Binding-site contacts:
Ligand atom O7 contacts residue SER168 of chain 1.N at 3.7 Å.
Ligand atom O7 contacts residue THR1 of chain 1.N at 3.4 Å (h-bond).
Ligand atom CA contacts residue THR21 of chain 1.N at 3.3 Å.
Ligand atom O contacts residue ALA49 of chain 1.N at 3.1 Å (h-bond).
Ligand atom C23 contacts residue ARG19 of chain 1.N at 3.1 Å.
Ligand atom C23 contacts residue LYS33 of chain 1.N at 3.6 Å.
Ligand atom C23 contacts residue THR1 of chain 1.N at 2.4 Å.
Ligand atom N contacts residue THR1 of chain 1.N at 3.7 Å.
Ligand atom N contacts residue THR21 of chain 1.N at 2.9 Å (h-bond).
Ligand atom CA contacts residue GLY47 of chain 1.N at 3.3 Å.
Ligand atom N contacts residue GLY47 of chain 1.N at 2.8 Å (h-bond).
Ligand atom O contacts residue THR21 of chain 1.N at 3.0 Å (h-bond).
Ligand atom C25 contacts residue GLY47 of chain 1.N at 3.5 Å.
Ligand atom C27 contacts residue ARG45 of chain 1.N at 3.6 Å.
Ligand atom CB contacts residue ALA49 of chain 1.N at 3.8 Å (hydrophobic).
Ligand atom O contacts residue SER46 of chain 1.N at 3.8 Å.
Ligand atom C contacts residue THR1 of chain 1.N at 1.4 Å.
Ligand atom CA contacts residue THR1 of chain 1.N at 2.4 Å.
Ligand atom C23 contacts residue SER168 of chain 1.N at 3.0 Å.
Ligand atom C27 contacts residue ALA49 of chain 1.N at 3.6 Å (hydrophobic).
Ligand atom CB contacts residue GLY47 of chain 1.N at 3.8 Å.
Ligand atom C25 contacts residue THR1 of chain 1.N at 2.7 Å.
Ligand atom CA contacts residue GLY47 of chain 1.N at 3.8 Å.
Ligand atom C contacts residue THR21 of chain 1.N at 3.6 Å.
Ligand atom C contacts residue LYS33 of chain 1.N at 3.7 Å.
Ligand atom O contacts residue GLY47 of chain 1.N at 3.1 Å (h-bond).
Ligand atom C22 contacts residue THR1 of chain 1.N at 1.5 Å.
Ligand atom C28 contacts residue THR20 of chain 1.N at 3.5 Å.
Ligand atom O7 contacts residue THR21 of chain 1.N at 3.6 Å.
Ligand atom O contacts residue THR20 of chain 1.N at 3.5 Å.
Ligand atom O contacts residue THR1 of chain 1.N at 2.2 Å (h-bond).
Ligand atom C22 contacts residue SER168 of chain 1.N at 3.6 Å.
Ligand atom C27 contacts residue THR52 of chain 1.N at 3.8 Å.
Ligand atom C contacts residue THR22 of chain 1.N at 3.7 Å.
Ligand atom CE contacts residue SER48 of chain 1.N at 3.9 Å.
Ligand atom C contacts residue GLY47 of chain 1.N at 3.5 Å.
Ligand atom O contacts residue THR22 of chain 1.N at 2.5 Å (h-bond).
Ligand atom C24 contacts residue THR1 of chain 1.N at 2.5 Å.
Ligand atom C26 contacts residue THR1 of chain 1.N at 3.7 Å.
Ligand atom CB contacts residue HIS116 of chain 1.H at 3.8 Å.

Sequence of chain 1.H:
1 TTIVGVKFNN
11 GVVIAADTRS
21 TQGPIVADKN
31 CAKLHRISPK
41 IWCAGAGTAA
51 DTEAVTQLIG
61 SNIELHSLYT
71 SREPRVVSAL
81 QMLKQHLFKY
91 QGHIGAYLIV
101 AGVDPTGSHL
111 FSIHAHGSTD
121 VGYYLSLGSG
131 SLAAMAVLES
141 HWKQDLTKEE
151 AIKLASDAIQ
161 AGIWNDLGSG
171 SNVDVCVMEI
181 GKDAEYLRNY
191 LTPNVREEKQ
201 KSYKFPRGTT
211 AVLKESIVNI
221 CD

Sequence of chain 1.N:
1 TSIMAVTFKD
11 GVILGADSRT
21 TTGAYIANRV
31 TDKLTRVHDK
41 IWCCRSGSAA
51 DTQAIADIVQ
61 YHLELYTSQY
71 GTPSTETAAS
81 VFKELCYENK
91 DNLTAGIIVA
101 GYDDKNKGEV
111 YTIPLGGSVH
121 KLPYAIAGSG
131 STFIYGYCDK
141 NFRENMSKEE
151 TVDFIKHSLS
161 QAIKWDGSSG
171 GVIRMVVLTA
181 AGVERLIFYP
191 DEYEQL

The small molecule below binds the protein below.
Small molecule (SMILES): CCCC[C@H](NC(=O)[C@@H]1CCCN1C(=O)[C@H](C)NC(=O)CN=[N+]=N)C(=O)N[C@@H](CC(C)C)[C@@H](O)[C@H](C)CO